Sequence of chain 1.A:
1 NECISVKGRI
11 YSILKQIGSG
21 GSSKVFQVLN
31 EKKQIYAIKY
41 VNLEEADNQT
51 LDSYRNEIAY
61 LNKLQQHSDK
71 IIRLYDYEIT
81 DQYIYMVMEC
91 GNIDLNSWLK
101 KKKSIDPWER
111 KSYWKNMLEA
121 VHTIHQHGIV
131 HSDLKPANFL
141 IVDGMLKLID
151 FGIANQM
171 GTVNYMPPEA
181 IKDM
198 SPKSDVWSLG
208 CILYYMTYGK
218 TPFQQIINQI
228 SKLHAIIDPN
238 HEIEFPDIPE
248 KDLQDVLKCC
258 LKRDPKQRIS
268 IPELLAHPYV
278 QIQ

A protein and the small-molecule ligand that binds it are described below.
Small molecule (SMILES): NS(=O)(=O)c1cccc(-c2[nH]nc3ccc(NC(=O)Cc4ccccc4)cc23)c1

Binding-site contacts:
Ligand atom N11 contacts residue LEU140 of chain 1.A at 3.6 Å.
Ligand atom C29 contacts residue ILE17 of chain 1.A at 3.7 Å (hydrophobic).
Ligand atom C07 contacts residue ILE17 of chain 1.A at 3.7 Å (hydrophobic).
Ligand atom C25 contacts residue VAL25 of chain 1.A at 3.8 Å (hydrophobic).
Ligand atom N12 contacts residue ALA37 of chain 1.A at 3.4 Å.
Ligand atom O19 contacts residue LYS39 of chain 1.A at 3.3 Å (salt-bridge).
Ligand atom N12 contacts residue LEU140 of chain 1.A at 3.6 Å.
Ligand atom C24 contacts residue SER19 of chain 1.A at 3.6 Å.
Ligand atom C08 contacts residue LEU140 of chain 1.A at 3.4 Å (hydrophobic).
Ligand atom N01 contacts residue GLY91 of chain 1.A at 2.8 Å (h-bond).
Ligand atom C26 contacts residue VAL25 of chain 1.A at 3.7 Å (hydrophobic).
Ligand atom O19 contacts residue EDO1 of chain 1.I at 3.4 Å.
Ligand atom N12 contacts residue GLY91 of chain 1.A at 3.7 Å.
Ligand atom N01 contacts residue ASN92 of chain 1.A at 2.7 Å (h-bond).
Ligand atom O04 contacts residue CYS90 of chain 1.A at 3.5 Å (h-bond).
Ligand atom S02 contacts residue ASN92 of chain 1.A at 3.8 Å.
Ligand atom C20 contacts residue LYS39 of chain 1.A at 3.8 Å.
Ligand atom C06 contacts residue ILE17 of chain 1.A at 3.8 Å (hydrophobic).
Ligand atom N11 contacts residue GLY91 of chain 1.A at 3.0 Å (h-bond).
Ligand atom O03 contacts residue LYS15 of chain 3.A at 3.7 Å.
Ligand atom C14 contacts residue MET88 of chain 1.A at 3.7 Å (hydrophobic).
Ligand atom C05 contacts residue GLY91 of chain 1.A at 3.7 Å.
Ligand atom N11 contacts residue ALA37 of chain 1.A at 3.8 Å.
Ligand atom C24 contacts residue GLY20 of chain 1.A at 3.6 Å.
Ligand atom N17 contacts residue ILE149 of chain 1.A at 3.6 Å.
Ligand atom C09 contacts residue LEU140 of chain 1.A at 3.7 Å (hydrophobic).
Ligand atom N11 contacts residue GLU89 of chain 1.A at 3.6 Å (salt-bridge).
Ligand atom N01 contacts residue LYS15 of chain 3.A at 3.8 Å.
Ligand atom O04 contacts residue GLY91 of chain 1.A at 3.8 Å.
Ligand atom C18 contacts residue ILE149 of chain 1.A at 3.7 Å (hydrophobic).
Ligand atom C29 contacts residue GLY91 of chain 1.A at 3.6 Å.
Ligand atom C26 contacts residue LYS39 of chain 1.A at 3.4 Å.
Ligand atom N12 contacts residue GLU89 of chain 1.A at 2.8 Å (salt-bridge).
Ligand atom N11 contacts residue CYS90 of chain 1.A at 3.7 Å.
Ligand atom C10 contacts residue LEU140 of chain 1.A at 3.8 Å (hydrophobic).
Ligand atom C25 contacts residue SER23 of chain 1.A at 3.8 Å.
Ligand atom S02 contacts residue GLY91 of chain 1.A at 3.5 Å (h-bond).
Ligand atom C06 contacts residue ASN92 of chain 1.A at 3.8 Å.
Ligand atom O04 contacts residue GLN27 of chain 1.A at 2.8 Å (h-bond).
Ligand atom C21 contacts residue VAL25 of chain 1.A at 3.7 Å (hydrophobic).

Sequence of chain 3.A:
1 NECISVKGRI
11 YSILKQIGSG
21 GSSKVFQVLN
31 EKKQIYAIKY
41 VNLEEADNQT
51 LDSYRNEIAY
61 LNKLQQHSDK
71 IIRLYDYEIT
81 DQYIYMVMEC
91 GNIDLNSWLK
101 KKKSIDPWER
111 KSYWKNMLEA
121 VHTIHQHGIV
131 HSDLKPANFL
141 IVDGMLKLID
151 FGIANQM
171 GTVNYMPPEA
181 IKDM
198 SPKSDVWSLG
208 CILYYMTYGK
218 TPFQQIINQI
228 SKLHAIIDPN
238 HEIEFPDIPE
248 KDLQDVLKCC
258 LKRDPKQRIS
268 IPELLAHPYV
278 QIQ